Sequence of chain 1.A:
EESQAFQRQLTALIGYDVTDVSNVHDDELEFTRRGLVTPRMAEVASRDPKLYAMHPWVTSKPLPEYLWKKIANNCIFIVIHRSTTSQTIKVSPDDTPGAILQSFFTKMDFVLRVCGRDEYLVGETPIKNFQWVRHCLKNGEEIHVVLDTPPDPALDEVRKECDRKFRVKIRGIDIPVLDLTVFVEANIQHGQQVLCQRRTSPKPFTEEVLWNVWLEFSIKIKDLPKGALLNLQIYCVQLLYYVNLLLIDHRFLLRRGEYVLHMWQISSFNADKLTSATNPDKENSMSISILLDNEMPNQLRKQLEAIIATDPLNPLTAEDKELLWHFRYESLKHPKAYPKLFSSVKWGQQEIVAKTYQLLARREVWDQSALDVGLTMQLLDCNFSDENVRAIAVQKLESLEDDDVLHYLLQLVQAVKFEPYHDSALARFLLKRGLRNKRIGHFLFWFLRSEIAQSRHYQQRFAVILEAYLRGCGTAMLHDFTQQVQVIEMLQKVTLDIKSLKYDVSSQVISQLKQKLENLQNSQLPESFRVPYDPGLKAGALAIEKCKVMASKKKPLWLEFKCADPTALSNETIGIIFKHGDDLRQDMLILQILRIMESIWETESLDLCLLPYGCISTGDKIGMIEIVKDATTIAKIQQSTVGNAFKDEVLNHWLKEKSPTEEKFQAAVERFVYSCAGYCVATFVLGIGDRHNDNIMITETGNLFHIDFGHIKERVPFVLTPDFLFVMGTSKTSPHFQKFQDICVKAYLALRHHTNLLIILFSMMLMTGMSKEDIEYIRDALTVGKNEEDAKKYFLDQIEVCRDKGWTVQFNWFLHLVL

The small molecule below binds the protein below.
Small molecule (SMILES): Cc1nc(N)nc(-c2c(Nc3ccn[nH]3)nc3ccccn23)n1

Binding-site contacts:
Ligand atom C13 contacts residue ASP822 of chain 1.A at 3.5 Å.
Ligand atom C12 contacts residue ILE737 of chain 1.A at 3.6 Å (hydrophobic).
Ligand atom N8 contacts residue LYS691 of chain 1.A at 3.4 Å (salt-bridge).
Ligand atom N7 contacts residue ILE737 of chain 1.A at 3.9 Å.
Ligand atom C14 contacts residue TYR725 of chain 1.A at 3.5 Å (hydrophobic).
Ligand atom N8 contacts residue ASP694 of chain 1.A at 3.8 Å.
Ligand atom N9 contacts residue LYS691 of chain 1.A at 3.8 Å.
Ligand atom C14 contacts residue GLU738 of chain 1.A at 3.2 Å.
Ligand atom C1 contacts residue GLU738 of chain 1.A at 3.6 Å.
Ligand atom C6 contacts residue ILE821 of chain 1.A at 3.5 Å (hydrophobic).
Ligand atom C2 contacts residue MET811 of chain 1.A at 3.7 Å (hydrophobic).
Ligand atom N9 contacts residue ILE737 of chain 1.A at 3.6 Å.
Ligand atom C9 contacts residue MET662 of chain 1.A at 3.4 Å (hydrophobic).
Ligand atom C4 contacts residue ILE821 of chain 1.A at 3.9 Å (hydrophobic).
Ligand atom C12 contacts residue ASP822 of chain 1.A at 3.4 Å.
Ligand atom C12 contacts residue ASP699 of chain 1.A at 3.4 Å.
Ligand atom C13 contacts residue ILE737 of chain 1.A at 3.7 Å (hydrophobic).
Ligand atom C3 contacts residue ILE689 of chain 1.A at 3.7 Å (hydrophobic).
Ligand atom N3 contacts residue MET811 of chain 1.A at 3.5 Å (h-bond).
Ligand atom C12 contacts residue TYR725 of chain 1.A at 3.7 Å (hydrophobic).
Ligand atom C11 contacts residue ILE737 of chain 1.A at 3.6 Å (hydrophobic).
Ligand atom N6 contacts residue ILE821 of chain 1.A at 3.8 Å.
Ligand atom N5 contacts residue ILE689 of chain 1.A at 3.8 Å.
Ligand atom N7 contacts residue ILE821 of chain 1.A at 3.6 Å.
Ligand atom C4 contacts residue ILE689 of chain 1.A at 3.6 Å (hydrophobic).
Ligand atom C9 contacts residue SER664 of chain 1.A at 3.4 Å.
Ligand atom N8 contacts residue ASP822 of chain 1.A at 3.9 Å.
Ligand atom N4 contacts residue ILE739 of chain 1.A at 3.8 Å.
Ligand atom C8 contacts residue MET662 of chain 1.A at 3.4 Å (hydrophobic).
Ligand atom N4 contacts residue MET811 of chain 1.A at 3.8 Å.
Ligand atom N8 contacts residue ILE737 of chain 1.A at 3.6 Å.
Ligand atom N9 contacts residue ASP694 of chain 1.A at 3.1 Å (salt-bridge).
Ligand atom C10 contacts residue SER664 of chain 1.A at 3.8 Å.
Ligand atom N4 contacts residue VAL740 of chain 1.A at 3.1 Å (h-bond).
Ligand atom N9 contacts residue ASP822 of chain 1.A at 3.5 Å (salt-bridge).
Ligand atom N6 contacts residue LYS691 of chain 1.A at 3.6 Å (salt-bridge).
Ligand atom C13 contacts residue TYR725 of chain 1.A at 3.4 Å (hydrophobic).
Ligand atom C3 contacts residue MET811 of chain 1.A at 3.8 Å (hydrophobic).
Ligand atom C14 contacts residue VAL740 of chain 1.A at 3.8 Å (hydrophobic).
Ligand atom N2 contacts residue VAL740 of chain 1.A at 3.2 Å (h-bond).